Sequence of chain 1.B:
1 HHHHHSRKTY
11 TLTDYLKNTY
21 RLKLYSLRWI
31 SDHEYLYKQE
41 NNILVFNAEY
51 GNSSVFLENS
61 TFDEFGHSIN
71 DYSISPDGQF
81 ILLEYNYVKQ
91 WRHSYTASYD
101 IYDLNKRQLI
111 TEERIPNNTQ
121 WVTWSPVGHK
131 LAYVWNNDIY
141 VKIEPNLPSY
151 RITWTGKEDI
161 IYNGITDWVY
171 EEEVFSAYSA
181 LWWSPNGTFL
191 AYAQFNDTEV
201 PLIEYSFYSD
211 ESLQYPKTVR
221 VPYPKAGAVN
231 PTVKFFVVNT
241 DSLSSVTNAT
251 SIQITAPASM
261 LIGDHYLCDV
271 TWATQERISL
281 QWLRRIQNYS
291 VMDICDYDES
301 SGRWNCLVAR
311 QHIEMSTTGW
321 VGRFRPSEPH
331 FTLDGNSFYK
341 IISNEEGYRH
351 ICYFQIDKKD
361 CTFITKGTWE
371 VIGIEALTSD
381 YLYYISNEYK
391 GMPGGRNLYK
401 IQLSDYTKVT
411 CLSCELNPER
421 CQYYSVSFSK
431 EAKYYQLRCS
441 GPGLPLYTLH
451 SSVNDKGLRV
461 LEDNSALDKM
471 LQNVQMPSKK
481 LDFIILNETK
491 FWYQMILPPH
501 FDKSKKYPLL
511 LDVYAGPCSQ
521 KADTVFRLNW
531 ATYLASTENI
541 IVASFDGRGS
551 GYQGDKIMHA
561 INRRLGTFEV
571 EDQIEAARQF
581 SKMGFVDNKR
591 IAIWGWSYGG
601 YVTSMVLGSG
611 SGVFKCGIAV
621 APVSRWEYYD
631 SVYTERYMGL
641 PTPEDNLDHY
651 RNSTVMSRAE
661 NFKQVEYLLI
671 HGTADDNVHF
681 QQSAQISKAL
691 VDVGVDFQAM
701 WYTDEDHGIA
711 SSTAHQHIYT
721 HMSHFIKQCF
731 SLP

Binding-site contacts:
Ligand atom C8 contacts residue ASN248 of chain 1.B at 4.5 Å.
Ligand atom O7 contacts residue ASN248 of chain 1.B at 3.7 Å.
Ligand atom C8 contacts residue VAL246 of chain 1.B at 4.1 Å (hydrophobic).
Ligand atom C1 contacts residue ASN248 of chain 1.B at 1.5 Å.
Ligand atom C3 contacts residue ASN248 of chain 1.B at 3.8 Å.
Ligand atom C5 contacts residue ASN248 of chain 1.B at 3.7 Å.
Ligand atom C1 contacts residue TRP154 of chain 1.B at 3.7 Å (hydrophobic).
Ligand atom N2 contacts residue ASN248 of chain 1.B at 3.0 Å (h-bond).
Ligand atom O5 contacts residue ASN248 of chain 1.B at 2.4 Å (h-bond).
Ligand atom C6 contacts residue TRP154 of chain 1.B at 4.2 Å (hydrophobic).
Ligand atom C5 contacts residue TRP154 of chain 1.B at 3.8 Å (hydrophobic).
Ligand atom O5 contacts residue TRP154 of chain 1.B at 3.9 Å.
Ligand atom C7 contacts residue ASN248 of chain 1.B at 3.5 Å.
Ligand atom C2 contacts residue ASN248 of chain 1.B at 2.5 Å.
Ligand atom C4 contacts residue ASN248 of chain 1.B at 4.2 Å.

This protein binds this small molecule.
Small molecule (SMILES): CC(=O)N[C@@H]1[C@@H](O)[C@H](O)[C@@H](CO)O[C@H]1O